The protein below binds the small molecule below.
Small molecule (SMILES): CC(=O)N[C@@H]1[C@@H](O)[C@H](O)[C@@H](CO)O[C@H]1O

Binding-site contacts:
Ligand atom C2 contacts residue ASN165 of chain 1.C at 2.5 Å.
Ligand atom C1 contacts residue ASN165 of chain 1.C at 1.4 Å.
Ligand atom C7 contacts residue ASN165 of chain 1.C at 3.1 Å.
Ligand atom O5 contacts residue ASN165 of chain 1.C at 2.3 Å (h-bond).
Ligand atom C8 contacts residue THR167 of chain 1.C at 3.7 Å.
Ligand atom O6 contacts residue ASN165 of chain 1.C at 4.5 Å.
Ligand atom C7 contacts residue CYS166 of chain 1.C at 4.0 Å (hydrophobic).
Ligand atom N2 contacts residue GLN115 of chain 1.C at 3.4 Å (h-bond).
Ligand atom C1 contacts residue GLN115 of chain 1.C at 4.2 Å.
Ligand atom C8 contacts residue GLN115 of chain 1.C at 3.1 Å.
Ligand atom O7 contacts residue GLN115 of chain 1.C at 4.2 Å.
Ligand atom C8 contacts residue ASN165 of chain 1.C at 3.7 Å.
Ligand atom C2 contacts residue GLN115 of chain 1.C at 4.4 Å.
Ligand atom N2 contacts residue ASN165 of chain 1.C at 3.0 Å (h-bond).
Ligand atom C4 contacts residue ASN165 of chain 1.C at 4.2 Å.
Ligand atom C8 contacts residue CYS166 of chain 1.C at 3.6 Å (hydrophobic).
Ligand atom C3 contacts residue ASN165 of chain 1.C at 3.8 Å.
Ligand atom O7 contacts residue CYS166 of chain 1.C at 3.4 Å (h-bond).
Ligand atom C7 contacts residue GLN115 of chain 1.C at 3.4 Å.
Ligand atom O7 contacts residue ASN165 of chain 1.C at 2.6 Å (h-bond).
Ligand atom C5 contacts residue ASN165 of chain 1.C at 3.6 Å.

Sequence of chain 1.C:
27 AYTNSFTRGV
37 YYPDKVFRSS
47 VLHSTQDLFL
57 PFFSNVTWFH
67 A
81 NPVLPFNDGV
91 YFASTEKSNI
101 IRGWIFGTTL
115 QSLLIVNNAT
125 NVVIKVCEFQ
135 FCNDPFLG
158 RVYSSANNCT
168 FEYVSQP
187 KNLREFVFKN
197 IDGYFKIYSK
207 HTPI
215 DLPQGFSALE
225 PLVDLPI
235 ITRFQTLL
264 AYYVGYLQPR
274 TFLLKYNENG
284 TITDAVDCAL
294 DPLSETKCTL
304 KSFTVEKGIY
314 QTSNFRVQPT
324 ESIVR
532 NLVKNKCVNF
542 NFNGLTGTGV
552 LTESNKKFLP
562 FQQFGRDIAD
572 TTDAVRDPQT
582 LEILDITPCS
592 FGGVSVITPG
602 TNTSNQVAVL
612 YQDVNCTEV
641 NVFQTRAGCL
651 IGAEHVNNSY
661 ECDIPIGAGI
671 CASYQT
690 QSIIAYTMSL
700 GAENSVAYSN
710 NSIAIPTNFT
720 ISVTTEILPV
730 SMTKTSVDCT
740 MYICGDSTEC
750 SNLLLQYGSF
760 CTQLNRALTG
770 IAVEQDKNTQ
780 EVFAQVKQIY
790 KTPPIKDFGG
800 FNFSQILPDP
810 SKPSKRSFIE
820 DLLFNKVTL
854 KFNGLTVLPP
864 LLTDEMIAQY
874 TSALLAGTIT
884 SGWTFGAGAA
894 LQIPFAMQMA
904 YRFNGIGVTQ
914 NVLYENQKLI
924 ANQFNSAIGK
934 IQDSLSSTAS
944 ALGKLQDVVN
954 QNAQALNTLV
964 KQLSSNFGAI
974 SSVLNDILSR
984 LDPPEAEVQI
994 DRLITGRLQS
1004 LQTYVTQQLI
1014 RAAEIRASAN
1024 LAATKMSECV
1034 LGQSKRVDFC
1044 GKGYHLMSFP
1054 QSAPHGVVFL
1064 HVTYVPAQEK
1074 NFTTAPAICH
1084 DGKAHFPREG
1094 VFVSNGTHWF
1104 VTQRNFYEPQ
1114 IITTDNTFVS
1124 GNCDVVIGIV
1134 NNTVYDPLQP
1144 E